Binding-site contacts:
Ligand atom C2 contacts residue ASN453 of chain 1.A at 2.4 Å.
Ligand atom O7 contacts residue ASN453 of chain 1.A at 4.4 Å.
Ligand atom C3 contacts residue ASN453 of chain 1.A at 3.6 Å.
Ligand atom C5 contacts residue ASN453 of chain 1.A at 3.7 Å.
Ligand atom O5 contacts residue ASN453 of chain 1.A at 2.4 Å (h-bond).
Ligand atom C4 contacts residue ASN453 of chain 1.A at 4.2 Å.
Ligand atom N2 contacts residue ASN453 of chain 1.A at 3.3 Å (h-bond).
Ligand atom O5 contacts residue PHE451 of chain 1.A at 4.2 Å.
Ligand atom C1 contacts residue ASN453 of chain 1.A at 1.4 Å.
Ligand atom O6 contacts residue LYS444 of chain 1.A at 4.0 Å.
Ligand atom C7 contacts residue ASN453 of chain 1.A at 4.2 Å.
Ligand atom O3 contacts residue ASN453 of chain 1.A at 3.1 Å (h-bond).

The small molecule below binds the protein below.
Small molecule (SMILES): CC(=O)N[C@@H]1[C@@H](O)[C@H](O)[C@@H](CO)O[C@H]1O

Sequence of chain 1.A:
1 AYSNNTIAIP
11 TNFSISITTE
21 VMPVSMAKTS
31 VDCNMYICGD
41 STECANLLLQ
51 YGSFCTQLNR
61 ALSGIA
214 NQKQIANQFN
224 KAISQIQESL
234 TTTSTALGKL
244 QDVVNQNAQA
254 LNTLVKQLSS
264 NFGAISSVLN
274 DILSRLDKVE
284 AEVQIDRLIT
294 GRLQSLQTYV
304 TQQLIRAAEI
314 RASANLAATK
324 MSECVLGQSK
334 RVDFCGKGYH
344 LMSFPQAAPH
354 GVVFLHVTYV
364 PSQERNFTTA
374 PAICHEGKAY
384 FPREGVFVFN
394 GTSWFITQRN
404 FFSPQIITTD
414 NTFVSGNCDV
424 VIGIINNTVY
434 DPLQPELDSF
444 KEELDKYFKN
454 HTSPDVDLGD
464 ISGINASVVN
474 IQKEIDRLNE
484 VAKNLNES